Binding-site contacts:
Ligand atom O51 contacts residue LYS83 of chain 1.D at 4.3 Å.
Ligand atom C61 contacts residue LYS83 of chain 1.D at 4.3 Å.
Ligand atom C12 contacts residue GLU80 of chain 1.D at 4.1 Å.
Ligand atom N32 contacts residue GLU80 of chain 1.D at 4.5 Å.
Ligand atom N12 contacts residue LYS84 of chain 1.D at 4.0 Å.
Ligand atom C22 contacts residue GLU80 of chain 1.D at 3.6 Å.
Ligand atom N12 contacts residue GLU80 of chain 1.D at 3.4 Å (salt-bridge).
Ligand atom O61 contacts residue LYS83 of chain 1.D at 3.1 Å (salt-bridge).

A protein and the small-molecule ligand that binds it are described below.
Small molecule (SMILES): NC[C@@H]1O[C@H](O[C@H]2[C@@H](O)[C@H](O[C@@H]3[C@@H](O)[C@H](N)C[C@H](N)[C@H]3O[C@H]3O[C@H](CO)[C@@H](O)[C@H](O)[C@H]3N)O[C@@H]2CO)[C@H](N)[C@@H](O)[C@@H]1O

Sequence of chain 1.D:
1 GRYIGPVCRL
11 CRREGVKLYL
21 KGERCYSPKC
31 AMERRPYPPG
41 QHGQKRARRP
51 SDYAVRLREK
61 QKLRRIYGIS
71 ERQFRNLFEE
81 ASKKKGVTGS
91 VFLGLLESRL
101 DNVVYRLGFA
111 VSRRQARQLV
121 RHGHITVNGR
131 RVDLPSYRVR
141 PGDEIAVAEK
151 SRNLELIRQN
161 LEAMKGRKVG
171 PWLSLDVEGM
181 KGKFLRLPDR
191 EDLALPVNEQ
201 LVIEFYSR